Sequence of chain 1.C:
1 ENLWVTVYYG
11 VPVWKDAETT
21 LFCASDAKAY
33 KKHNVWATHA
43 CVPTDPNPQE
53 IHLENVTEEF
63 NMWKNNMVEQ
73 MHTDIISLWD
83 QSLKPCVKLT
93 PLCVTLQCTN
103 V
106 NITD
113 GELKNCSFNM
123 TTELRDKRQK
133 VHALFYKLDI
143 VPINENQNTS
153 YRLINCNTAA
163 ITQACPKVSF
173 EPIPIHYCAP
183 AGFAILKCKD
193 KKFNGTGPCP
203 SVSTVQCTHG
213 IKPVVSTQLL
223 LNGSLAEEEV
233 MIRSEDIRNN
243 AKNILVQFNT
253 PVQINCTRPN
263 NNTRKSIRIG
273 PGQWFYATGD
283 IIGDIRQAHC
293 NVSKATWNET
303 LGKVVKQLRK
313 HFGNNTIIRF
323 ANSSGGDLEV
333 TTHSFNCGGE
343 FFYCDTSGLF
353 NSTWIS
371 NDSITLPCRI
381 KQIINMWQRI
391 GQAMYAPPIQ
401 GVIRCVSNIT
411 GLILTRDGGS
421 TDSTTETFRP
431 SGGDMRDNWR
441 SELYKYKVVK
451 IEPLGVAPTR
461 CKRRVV

Binding-site contacts:
Ligand atom C8 contacts residue SER295 of chain 1.C at 3.9 Å.
Ligand atom O5 contacts residue ARG404 of chain 1.C at 3.8 Å.
Ligand atom O5 contacts residue VAL406 of chain 1.C at 4.2 Å.
Ligand atom O3 contacts residue GLN255 of chain 1.C at 4.0 Å.
Ligand atom N2 contacts residue ASN257 of chain 1.C at 2.9 Å (h-bond).
Ligand atom C8 contacts residue SER373 of chain 1.C at 4.1 Å.
Ligand atom O5 contacts residue GLN255 of chain 1.C at 3.8 Å.
Ligand atom C8 contacts residue VAL294 of chain 1.C at 4.2 Å (hydrophobic).
Ligand atom O5 contacts residue ASN257 of chain 1.C at 2.4 Å (h-bond).
Ligand atom O7 contacts residue ASN257 of chain 1.C at 4.2 Å.
Ligand atom C1 contacts residue ASN257 of chain 1.C at 1.4 Å.
Ligand atom C7 contacts residue ASN257 of chain 1.C at 3.8 Å.
Ligand atom C6 contacts residue GLN255 of chain 1.C at 4.5 Å.
Ligand atom C5 contacts residue GLN255 of chain 1.C at 3.4 Å.
Ligand atom N2 contacts residue GLN255 of chain 1.C at 3.5 Å (h-bond).
Ligand atom O4 contacts residue GLN255 of chain 1.C at 4.3 Å.
Ligand atom C4 contacts residue ASN257 of chain 1.C at 4.2 Å.
Ligand atom C1 contacts residue VAL406 of chain 1.C at 4.4 Å (hydrophobic).
Ligand atom C5 contacts residue ASN257 of chain 1.C at 3.7 Å.
Ligand atom C4 contacts residue GLN255 of chain 1.C at 4.1 Å.
Ligand atom C6 contacts residue ARG404 of chain 1.C at 4.5 Å.
Ligand atom C3 contacts residue ASN257 of chain 1.C at 3.8 Å.
Ligand atom C3 contacts residue GLN255 of chain 1.C at 3.2 Å.
Ligand atom O6 contacts residue ARG404 of chain 1.C at 3.8 Å.
Ligand atom C2 contacts residue GLN255 of chain 1.C at 3.7 Å.
Ligand atom C1 contacts residue GLN255 of chain 1.C at 3.6 Å.
Ligand atom C2 contacts residue ASN257 of chain 1.C at 2.4 Å.

This small molecule binds to this protein.
Small molecule (SMILES): CC(=O)N[C@H]1[C@H](O[C@H]2[C@H](O)[C@@H](NC(C)=O)CO[C@@H]2CO)O[C@H](CO)[C@@H](O)[C@@H]1O